Sequence of chain 50.A:
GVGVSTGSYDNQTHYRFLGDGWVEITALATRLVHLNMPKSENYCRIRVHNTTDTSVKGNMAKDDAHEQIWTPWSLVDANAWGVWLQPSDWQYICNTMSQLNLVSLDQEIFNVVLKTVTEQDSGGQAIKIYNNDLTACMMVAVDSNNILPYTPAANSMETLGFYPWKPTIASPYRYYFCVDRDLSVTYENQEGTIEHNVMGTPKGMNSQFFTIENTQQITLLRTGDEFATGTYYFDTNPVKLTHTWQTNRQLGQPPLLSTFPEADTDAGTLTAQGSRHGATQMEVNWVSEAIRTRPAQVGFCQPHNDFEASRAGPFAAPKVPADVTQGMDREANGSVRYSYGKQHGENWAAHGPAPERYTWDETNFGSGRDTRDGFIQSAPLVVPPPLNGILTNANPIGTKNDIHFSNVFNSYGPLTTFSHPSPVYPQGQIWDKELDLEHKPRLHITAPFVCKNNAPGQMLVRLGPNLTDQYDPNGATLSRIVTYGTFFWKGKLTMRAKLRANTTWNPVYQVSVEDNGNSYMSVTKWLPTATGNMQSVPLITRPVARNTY

The protein below binds the small molecule below.
Small molecule (SMILES): Nc1ncnc2c1ncn2[C@H]1C[C@H](O)[C@@H](COP(=O)(O)O)O1

Binding-site contacts:
Ligand atom P contacts residue PHE272 of chain 50.A at 4.3 Å.
Ligand atom OP2 contacts residue ASP273 of chain 50.A at 2.4 Å.
Ligand atom P contacts residue ASP273 of chain 50.A at 2.8 Å.
Ligand atom C5' contacts residue ASP273 of chain 50.A at 3.8 Å.
Ligand atom OP1 contacts residue TYR271 of chain 50.A at 3.1 Å (h-bond).
Ligand atom OP2 contacts residue ASN491 of chain 50.A at 1.7 Å (h-bond).
Ligand atom C5' contacts residue ASN491 of chain 50.A at 4.0 Å.
Ligand atom OP1 contacts residue ASN491 of chain 50.A at 3.6 Å.
Ligand atom OP1 contacts residue PHE272 of chain 50.A at 3.4 Å.
Ligand atom P contacts residue ASN491 of chain 50.A at 3.0 Å.
Ligand atom P contacts residue TYR271 of chain 50.A at 4.5 Å.
Ligand atom OP1 contacts residue ASP273 of chain 50.A at 3.3 Å.
Ligand atom O5' contacts residue ASP273 of chain 50.A at 4.1 Å.
Ligand atom O5' contacts residue ASN491 of chain 50.A at 3.5 Å (h-bond).